Binding-site contacts:
Ligand atom C6 contacts residue G2F1 of chain 1.C at 3.8 Å.
Ligand atom O42 contacts residue PHE243 of chain 1.A at 3.7 Å.
Ligand atom O22 contacts residue G2F1 of chain 1.C at 4.2 Å.
Ligand atom N2 contacts residue THR239 of chain 1.A at 4.3 Å.
Ligand atom O22 contacts residue HIS250 of chain 1.A at 4.2 Å.
Ligand atom C5 contacts residue THR239 of chain 1.A at 3.6 Å.
Ligand atom O1 contacts residue TRP191 of chain 1.A at 3.8 Å.
Ligand atom C5 contacts residue TRP424 of chain 1.A at 4.0 Å (hydrophobic).
Ligand atom C6 contacts residue GLU236 of chain 1.A at 3.0 Å.
Ligand atom O41 contacts residue MET309 of chain 1.A at 2.9 Å.
Ligand atom C3 contacts residue THR239 of chain 1.A at 4.1 Å.
Ligand atom C3 contacts residue PHE243 of chain 1.A at 3.8 Å (hydrophobic).
Ligand atom C2 contacts residue G2F1 of chain 1.C at 3.6 Å.
Ligand atom N2 contacts residue G2F1 of chain 1.C at 3.4 Å (h-bond).
Ligand atom C3 contacts residue TRP424 of chain 1.A at 3.8 Å (hydrophobic).
Ligand atom C4 contacts residue THR239 of chain 1.A at 4.1 Å.
Ligand atom N4 contacts residue TRP424 of chain 1.A at 3.7 Å.
Ligand atom C2 contacts residue THR239 of chain 1.A at 3.9 Å.
Ligand atom O1 contacts residue G2F1 of chain 1.C at 2.6 Å (h-bond).
Ligand atom O22 contacts residue PHE243 of chain 1.A at 3.8 Å.
Ligand atom O41 contacts residue TRP424 of chain 1.A at 4.0 Å.
Ligand atom C4 contacts residue TRP424 of chain 1.A at 3.7 Å (hydrophobic).
Ligand atom C1 contacts residue G2F1 of chain 1.C at 3.4 Å.
Ligand atom C1 contacts residue THR239 of chain 1.A at 4.0 Å.
Ligand atom N4 contacts residue MET309 of chain 1.A at 4.0 Å.
Ligand atom N2 contacts residue GLU507 of chain 1.A at 4.0 Å.
Ligand atom C1 contacts residue GLU236 of chain 1.A at 3.2 Å.
Ligand atom O42 contacts residue TRP424 of chain 1.A at 3.9 Å.
Ligand atom O21 contacts residue GLU507 of chain 1.A at 3.5 Å (salt-bridge).
Ligand atom O21 contacts residue TRP508 of chain 1.A at 3.4 Å.
Ligand atom O1 contacts residue GLU236 of chain 1.A at 2.8 Å (salt-bridge).
Ligand atom O22 contacts residue GLU507 of chain 1.A at 4.1 Å.
Ligand atom O21 contacts residue TRP191 of chain 1.A at 3.7 Å.
Ligand atom C6 contacts residue TRP424 of chain 1.A at 4.2 Å (hydrophobic).
Ligand atom C2 contacts residue TRP424 of chain 1.A at 4.1 Å (hydrophobic).
Ligand atom C5 contacts residue GLU236 of chain 1.A at 4.2 Å.
Ligand atom C6 contacts residue THR239 of chain 1.A at 3.6 Å.
Ligand atom O21 contacts residue G2F1 of chain 1.C at 3.1 Å (h-bond).
Ligand atom O21 contacts residue HIS250 of chain 1.A at 4.3 Å.
Ligand atom C1 contacts residue TRP424 of chain 1.A at 4.3 Å (hydrophobic).

A small-molecule ligand and the protein it binds are described below.
Small molecule (SMILES): O=[N+]([O-])c1ccc(O)c([N+](=O)[O-])c1

Sequence of chain 1.A:
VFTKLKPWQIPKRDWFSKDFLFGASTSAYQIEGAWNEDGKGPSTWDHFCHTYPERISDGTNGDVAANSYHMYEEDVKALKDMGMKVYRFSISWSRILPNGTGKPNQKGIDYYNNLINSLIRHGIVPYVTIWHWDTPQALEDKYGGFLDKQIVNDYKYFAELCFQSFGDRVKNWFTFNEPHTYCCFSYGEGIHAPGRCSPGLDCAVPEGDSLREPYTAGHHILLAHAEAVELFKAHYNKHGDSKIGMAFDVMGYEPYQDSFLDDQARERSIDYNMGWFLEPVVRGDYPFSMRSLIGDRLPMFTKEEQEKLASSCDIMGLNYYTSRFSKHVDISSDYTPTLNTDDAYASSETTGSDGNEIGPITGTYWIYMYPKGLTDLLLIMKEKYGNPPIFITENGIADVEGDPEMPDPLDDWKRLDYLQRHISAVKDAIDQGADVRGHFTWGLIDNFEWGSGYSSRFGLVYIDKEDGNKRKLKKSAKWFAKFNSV